A protein and the small-molecule ligand that binds it are described below.
Small molecule (SMILES): COc1ccc(S(=O)(=O)N2Cc3cc(C#N)ccc3N(Cc3cncn3C)C[C@H]2Cc2ccc(OC(=O)NCc3ccccc3)cc2)cc1

Sequence of chain 1.B:
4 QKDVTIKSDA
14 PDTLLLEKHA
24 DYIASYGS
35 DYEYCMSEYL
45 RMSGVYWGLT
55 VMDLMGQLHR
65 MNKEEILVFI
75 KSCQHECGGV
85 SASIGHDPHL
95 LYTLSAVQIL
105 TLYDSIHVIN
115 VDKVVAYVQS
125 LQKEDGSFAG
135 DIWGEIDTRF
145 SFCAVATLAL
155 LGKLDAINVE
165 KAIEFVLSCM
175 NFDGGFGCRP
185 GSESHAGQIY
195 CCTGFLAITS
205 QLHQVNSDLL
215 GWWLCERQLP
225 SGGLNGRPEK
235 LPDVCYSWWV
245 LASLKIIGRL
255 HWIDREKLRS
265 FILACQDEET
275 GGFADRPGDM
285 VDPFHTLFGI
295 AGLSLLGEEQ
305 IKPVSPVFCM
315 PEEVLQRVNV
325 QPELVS

Sequence of chain 1.A:
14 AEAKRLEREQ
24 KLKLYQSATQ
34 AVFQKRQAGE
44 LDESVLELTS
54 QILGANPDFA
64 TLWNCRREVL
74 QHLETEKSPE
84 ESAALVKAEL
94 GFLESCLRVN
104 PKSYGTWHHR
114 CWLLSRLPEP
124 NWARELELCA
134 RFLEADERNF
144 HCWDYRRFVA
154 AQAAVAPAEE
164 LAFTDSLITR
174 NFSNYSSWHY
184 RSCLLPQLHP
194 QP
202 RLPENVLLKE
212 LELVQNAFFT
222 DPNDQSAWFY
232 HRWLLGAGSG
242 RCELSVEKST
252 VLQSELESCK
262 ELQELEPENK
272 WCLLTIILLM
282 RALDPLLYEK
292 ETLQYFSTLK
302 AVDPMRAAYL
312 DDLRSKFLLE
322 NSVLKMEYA

Binding-site contacts:
Ligand atom CAI contacts residue PHE146 of chain 1.B at 3.3 Å (hydrophobic).
Ligand atom CAT contacts residue ASP61 of chain 1.A at 3.8 Å.
Ligand atom CAK contacts residue PHE146 of chain 1.B at 3.1 Å (hydrophobic).
Ligand atom NBE contacts residue ZN1 of chain 1.C at 2.3 Å.
Ligand atom CAO contacts residue PHE288 of chain 1.B at 3.4 Å (hydrophobic).
Ligand atom CAG contacts residue ASP286 of chain 1.B at 3.8 Å.
Ligand atom CAO contacts residue TRP243 of chain 1.B at 3.8 Å (hydrophobic).
Ligand atom OAE contacts residue ASP61 of chain 1.A at 3.5 Å (salt-bridge).
Ligand atom NAC contacts residue ASP286 of chain 1.B at 3.6 Å.
Ligand atom CAH contacts residue PHE312 of chain 1.B at 3.8 Å (hydrophobic).
Ligand atom OAF contacts residue ASP61 of chain 1.A at 3.9 Å.
Ligand atom CBP contacts residue TYR43 of chain 1.B at 3.5 Å (hydrophobic).
Ligand atom CAH contacts residue GLN102 of chain 1.B at 3.7 Å.
Ligand atom CAG contacts residue PHE288 of chain 1.B at 3.3 Å (hydrophobic).
Ligand atom NBE contacts residue CYS239 of chain 1.B at 3.8 Å.
Ligand atom SBW contacts residue TYR43 of chain 1.B at 3.7 Å.
Ligand atom CBL contacts residue PHE288 of chain 1.B at 3.8 Å (hydrophobic).
Ligand atom OAF contacts residue TYR43 of chain 1.B at 2.7 Å (h-bond).
Ligand atom CAU contacts residue TYR43 of chain 1.B at 3.1 Å (hydrophobic).
Ligand atom CAM contacts residue ASP286 of chain 1.B at 3.8 Å.
Ligand atom NAC contacts residue PHE288 of chain 1.B at 3.4 Å.
Ligand atom CBA contacts residue PHE288 of chain 1.B at 3.6 Å (hydrophobic).
Ligand atom CAX contacts residue ZN1 of chain 1.C at 3.2 Å.
Ligand atom CAS contacts residue TYR43 of chain 1.B at 3.9 Å (hydrophobic).
Ligand atom CBI contacts residue LEU95 of chain 1.B at 3.7 Å (hydrophobic).
Ligand atom CAI contacts residue TYR194 of chain 1.B at 3.3 Å (hydrophobic).
Ligand atom CAM contacts residue PHE288 of chain 1.B at 3.9 Å (hydrophobic).
Ligand atom CAJ contacts residue TYR50 of chain 1.B at 3.7 Å (hydrophobic).
Ligand atom CBJ contacts residue PHE288 of chain 1.B at 3.7 Å (hydrophobic).
Ligand atom CAJ contacts residue GLN102 of chain 1.B at 3.5 Å.
Ligand atom CAH contacts residue TYR50 of chain 1.B at 3.8 Å (hydrophobic).
Ligand atom CAW contacts residue ZN1 of chain 1.C at 3.1 Å.
Ligand atom CBB contacts residue LEU44 of chain 1.B at 3.8 Å (hydrophobic).
Ligand atom CBK contacts residue PHE146 of chain 1.B at 3.8 Å (hydrophobic).
Ligand atom OBH contacts residue LEU95 of chain 1.B at 3.7 Å.
Ligand atom NBF contacts residue LEU95 of chain 1.B at 3.8 Å.
Ligand atom CAL contacts residue LEU98 of chain 1.B at 3.7 Å (hydrophobic).
Ligand atom CAK contacts residue TYR194 of chain 1.B at 3.6 Å (hydrophobic).
Ligand atom CAH contacts residue TYR194 of chain 1.B at 3.8 Å (hydrophobic).
Ligand atom OAF contacts residue LEU44 of chain 1.B at 3.9 Å.